Binding-site contacts:
Ligand atom N2 contacts residue LEU240 of chain 2.A at 4.3 Å.
Ligand atom C3 contacts residue ASN244 of chain 2.A at 4.0 Å.
Ligand atom O5 contacts residue ASN244 of chain 2.A at 2.4 Å (h-bond).
Ligand atom C7 contacts residue LYS165 of chain 2.A at 3.8 Å.
Ligand atom C5 contacts residue ASN244 of chain 2.A at 3.7 Å.
Ligand atom C7 contacts residue LEU240 of chain 2.A at 4.0 Å (hydrophobic).
Ligand atom C7 contacts residue ASN244 of chain 2.A at 3.7 Å.
Ligand atom O7 contacts residue ASN244 of chain 2.A at 4.1 Å.
Ligand atom C8 contacts residue LEU240 of chain 2.A at 3.4 Å (hydrophobic).
Ligand atom O7 contacts residue ASP239 of chain 2.A at 4.0 Å.
Ligand atom C8 contacts residue ASP239 of chain 2.A at 4.1 Å.
Ligand atom C4 contacts residue ASN244 of chain 2.A at 4.3 Å.
Ligand atom C8 contacts residue LYS165 of chain 2.A at 2.8 Å.
Ligand atom C8 contacts residue ASN244 of chain 2.A at 4.4 Å.
Ligand atom C1 contacts residue ASN244 of chain 2.A at 1.8 Å.
Ligand atom O7 contacts residue LYS243 of chain 2.A at 4.1 Å.
Ligand atom C2 contacts residue ASN244 of chain 2.A at 2.8 Å.
Ligand atom N2 contacts residue ASN244 of chain 2.A at 3.0 Å (h-bond).

The small molecule below binds the protein below.
Small molecule (SMILES): CC(=O)N[C@@H]1[C@@H](O)[C@H](O)[C@@H](CO)O[C@H]1O

Sequence of chain 2.A:
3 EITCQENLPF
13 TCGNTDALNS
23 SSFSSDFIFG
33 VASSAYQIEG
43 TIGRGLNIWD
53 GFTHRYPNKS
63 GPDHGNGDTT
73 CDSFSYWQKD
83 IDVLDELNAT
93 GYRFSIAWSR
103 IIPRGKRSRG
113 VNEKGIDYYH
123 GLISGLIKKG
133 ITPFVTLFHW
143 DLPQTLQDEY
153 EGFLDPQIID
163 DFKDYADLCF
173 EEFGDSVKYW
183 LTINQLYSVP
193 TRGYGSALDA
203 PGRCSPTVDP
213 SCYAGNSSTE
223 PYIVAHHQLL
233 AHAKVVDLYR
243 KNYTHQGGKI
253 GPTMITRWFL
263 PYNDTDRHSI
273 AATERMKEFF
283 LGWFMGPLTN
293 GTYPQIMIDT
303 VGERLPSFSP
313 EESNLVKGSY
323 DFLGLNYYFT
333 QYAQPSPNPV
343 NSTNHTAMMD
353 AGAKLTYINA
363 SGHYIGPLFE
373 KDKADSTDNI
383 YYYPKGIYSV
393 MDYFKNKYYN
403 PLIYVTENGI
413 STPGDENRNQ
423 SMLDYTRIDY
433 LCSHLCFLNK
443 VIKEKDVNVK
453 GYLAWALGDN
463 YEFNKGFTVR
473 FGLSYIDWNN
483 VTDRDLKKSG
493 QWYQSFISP